Sequence of chain 2.A:
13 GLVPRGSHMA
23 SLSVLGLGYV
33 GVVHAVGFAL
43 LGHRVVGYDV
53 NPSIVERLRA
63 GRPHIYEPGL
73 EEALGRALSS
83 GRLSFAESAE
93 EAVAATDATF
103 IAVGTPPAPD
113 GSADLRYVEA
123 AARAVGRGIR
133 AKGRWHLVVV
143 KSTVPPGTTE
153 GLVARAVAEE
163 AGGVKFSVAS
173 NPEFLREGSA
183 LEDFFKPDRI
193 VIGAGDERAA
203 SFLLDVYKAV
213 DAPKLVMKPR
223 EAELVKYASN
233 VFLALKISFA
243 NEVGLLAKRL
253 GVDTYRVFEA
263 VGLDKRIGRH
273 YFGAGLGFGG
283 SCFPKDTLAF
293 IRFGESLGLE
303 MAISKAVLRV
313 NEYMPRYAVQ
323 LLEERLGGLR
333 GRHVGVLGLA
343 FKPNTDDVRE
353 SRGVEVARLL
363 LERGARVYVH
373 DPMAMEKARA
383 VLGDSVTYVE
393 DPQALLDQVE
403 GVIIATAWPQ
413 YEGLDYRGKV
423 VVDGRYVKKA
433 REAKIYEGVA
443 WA

This small molecule binds to this protein.
Small molecule (SMILES): O=c1ccn([C@@H]2O[C@H](CO[P](=O)(O)O[P](=O)(O)O[C@H]3O[C@H](CO)[C@@H](O)[C@H](O)[C@H]3O)[C@@H](O)[C@H]2O)c(=O)[nH]1

Sequence of chain 1.A:
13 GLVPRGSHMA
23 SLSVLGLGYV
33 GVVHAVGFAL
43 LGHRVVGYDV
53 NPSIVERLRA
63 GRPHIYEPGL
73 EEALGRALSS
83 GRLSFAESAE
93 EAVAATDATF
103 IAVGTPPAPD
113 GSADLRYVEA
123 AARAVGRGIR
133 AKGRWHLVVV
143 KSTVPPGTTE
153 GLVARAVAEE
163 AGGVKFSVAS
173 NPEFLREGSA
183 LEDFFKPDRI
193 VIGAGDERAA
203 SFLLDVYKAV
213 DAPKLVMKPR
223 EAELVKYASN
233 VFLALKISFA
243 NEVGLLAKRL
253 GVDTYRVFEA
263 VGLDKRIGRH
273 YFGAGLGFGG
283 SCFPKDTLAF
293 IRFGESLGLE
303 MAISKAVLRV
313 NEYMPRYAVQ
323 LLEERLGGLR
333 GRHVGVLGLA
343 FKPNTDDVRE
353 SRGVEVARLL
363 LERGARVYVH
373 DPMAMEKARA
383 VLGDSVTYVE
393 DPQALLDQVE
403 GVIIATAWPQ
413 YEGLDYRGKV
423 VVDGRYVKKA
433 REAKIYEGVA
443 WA

Binding-site contacts:
Ligand atom O5' contacts residue CYS284 of chain 2.A at 3.6 Å.
Ligand atom O3A contacts residue LYS344 of chain 2.A at 3.6 Å (salt-bridge).
Ligand atom C3' contacts residue LEU177 of chain 2.A at 3.6 Å (hydrophobic).
Ligand atom O2A contacts residue TYR273 of chain 2.A at 3.3 Å (h-bond).
Ligand atom N3 contacts residue GLY275 of chain 2.A at 3.0 Å (h-bond).
Ligand atom O3C contacts residue GLY281 of chain 2.A at 2.9 Å (h-bond).
Ligand atom C5' contacts residue LEU177 of chain 2.A at 3.4 Å (hydrophobic).
Ligand atom O4 contacts residue GLY275 of chain 2.A at 2.9 Å (h-bond).
Ligand atom C4' contacts residue LEU177 of chain 2.A at 3.5 Å (hydrophobic).
Ligand atom C2 contacts residue ILE239 of chain 2.A at 3.6 Å (hydrophobic).
Ligand atom O2 contacts residue GLY279 of chain 2.A at 3.3 Å (h-bond).
Ligand atom C1' contacts residue PHE285 of chain 2.A at 3.5 Å (hydrophobic).
Ligand atom C4' contacts residue LYS228 of chain 2.A at 3.3 Å.
Ligand atom C2' contacts residue PHE285 of chain 2.A at 3.5 Å (hydrophobic).
Ligand atom O1A contacts residue TYR273 of chain 2.A at 2.6 Å (h-bond).
Ligand atom O6' contacts residue ASN232 of chain 2.A at 2.9 Å (h-bond).
Ligand atom O4' contacts residue LYS228 of chain 2.A at 3.2 Å (salt-bridge).
Ligand atom O3C contacts residue PHE343 of chain 2.A at 2.8 Å (h-bond).
Ligand atom O4' contacts residue LEU177 of chain 2.A at 2.8 Å (h-bond).
Ligand atom O1B contacts residue GLU179 of chain 2.A at 2.9 Å (salt-bridge).
Ligand atom O2' contacts residue ARG268 of chain 1.A at 3.0 Å (salt-bridge).
Ligand atom O3A contacts residue PHE343 of chain 2.A at 3.6 Å.
Ligand atom O4' contacts residue GLU175 of chain 2.A at 3.6 Å.
Ligand atom N1 contacts residue ILE239 of chain 2.A at 3.6 Å.
Ligand atom O2 contacts residue ARG427 of chain 2.A at 3.2 Å (salt-bridge).
Ligand atom O4' contacts residue PHE176 of chain 2.A at 3.0 Å.
Ligand atom C6' contacts residue CYS284 of chain 2.A at 3.0 Å (hydrophobic).
Ligand atom C4C contacts residue PHE280 of chain 2.A at 3.5 Å (hydrophobic).
Ligand atom C3C contacts residue PHE343 of chain 2.A at 3.5 Å (hydrophobic).
Ligand atom O6' contacts residue LYS228 of chain 2.A at 2.8 Å (salt-bridge).
Ligand atom O6' contacts residue CYS284 of chain 2.A at 3.5 Å (h-bond).
Ligand atom O4 contacts residue TYR273 of chain 2.A at 3.3 Å.
Ligand atom PA contacts residue TYR273 of chain 2.A at 3.2 Å.
Ligand atom O4C contacts residue PHE280 of chain 2.A at 3.2 Å.
Ligand atom O2C contacts residue PHE343 of chain 2.A at 3.4 Å (h-bond).
Ligand atom O2A contacts residue LYS344 of chain 2.A at 2.6 Å (salt-bridge).
Ligand atom O2' contacts residue ARG178 of chain 2.A at 3.6 Å.
Ligand atom O3' contacts residue PHE176 of chain 2.A at 3.1 Å (h-bond).
Ligand atom O2 contacts residue ILE239 of chain 2.A at 3.6 Å.
Ligand atom O3' contacts residue ARG268 of chain 1.A at 3.0 Å (salt-bridge).